Binding-site contacts:
Ligand atom O7 contacts residue ASN88 of chain 1.C at 2.7 Å (h-bond).
Ligand atom C3 contacts residue ARG221 of chain 1.C at 3.9 Å.
Ligand atom O5 contacts residue GLU87 of chain 1.C at 4.2 Å.
Ligand atom C8 contacts residue ASN65 of chain 1.C at 3.0 Å.
Ligand atom N2 contacts residue ASN88 of chain 1.C at 3.0 Å (h-bond).
Ligand atom O7 contacts residue ASN65 of chain 1.C at 3.1 Å (h-bond).
Ligand atom C7 contacts residue ASN88 of chain 1.C at 3.1 Å.
Ligand atom O4 contacts residue ASP222 of chain 1.C at 3.6 Å.
Ligand atom C8 contacts residue ASN88 of chain 1.C at 4.4 Å.
Ligand atom C1 contacts residue ASN88 of chain 1.C at 1.4 Å.
Ligand atom C7 contacts residue ARG221 of chain 1.C at 3.5 Å.
Ligand atom C2 contacts residue ASN88 of chain 1.C at 2.4 Å.
Ligand atom C6 contacts residue ARG221 of chain 1.C at 4.4 Å.
Ligand atom C4 contacts residue ASN88 of chain 1.C at 4.1 Å.
Ligand atom O6 contacts residue GLU87 of chain 1.C at 3.0 Å (salt-bridge).
Ligand atom C7 contacts residue ASN65 of chain 1.C at 3.5 Å.
Ligand atom C8 contacts residue ARG221 of chain 1.C at 4.3 Å.
Ligand atom C8 contacts residue SER137 of chain 1.C at 4.0 Å.
Ligand atom C6 contacts residue GLU87 of chain 1.C at 3.6 Å.
Ligand atom O3 contacts residue ARG221 of chain 1.C at 3.0 Å (salt-bridge).
Ligand atom C5 contacts residue ASN88 of chain 1.C at 3.6 Å.
Ligand atom C3 contacts residue ASP222 of chain 1.C at 4.5 Å.
Ligand atom C2 contacts residue ARG221 of chain 1.C at 3.5 Å.
Ligand atom O7 contacts residue GLY89 of chain 1.C at 3.7 Å.
Ligand atom N2 contacts residue ARG221 of chain 1.C at 3.5 Å (salt-bridge).
Ligand atom O3 contacts residue ASP222 of chain 1.C at 4.4 Å.
Ligand atom C8 contacts residue CYS91 of chain 1.C at 4.3 Å (hydrophobic).
Ligand atom C8 contacts residue SER135 of chain 1.C at 4.1 Å.
Ligand atom C4 contacts residue ARG221 of chain 1.C at 4.2 Å.
Ligand atom O5 contacts residue ASN88 of chain 1.C at 2.2 Å (h-bond).
Ligand atom O5 contacts residue ARG221 of chain 1.C at 4.2 Å.
Ligand atom C3 contacts residue ASN88 of chain 1.C at 3.7 Å.
Ligand atom O7 contacts residue ARG221 of chain 1.C at 3.5 Å (salt-bridge).

Sequence of chain 1.C:
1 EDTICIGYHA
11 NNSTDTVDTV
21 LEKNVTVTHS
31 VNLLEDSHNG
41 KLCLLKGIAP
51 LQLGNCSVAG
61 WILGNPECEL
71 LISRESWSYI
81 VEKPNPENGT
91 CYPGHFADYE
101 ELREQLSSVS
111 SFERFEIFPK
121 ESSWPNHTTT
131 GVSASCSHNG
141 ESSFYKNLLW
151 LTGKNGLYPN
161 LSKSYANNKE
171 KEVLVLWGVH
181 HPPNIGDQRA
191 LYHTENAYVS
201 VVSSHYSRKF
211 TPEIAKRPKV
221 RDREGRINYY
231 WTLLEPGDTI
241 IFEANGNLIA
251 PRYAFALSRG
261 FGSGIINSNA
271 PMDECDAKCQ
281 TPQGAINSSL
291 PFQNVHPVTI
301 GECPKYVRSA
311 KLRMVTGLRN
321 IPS

This small molecule binds to this protein.
Small molecule (SMILES): CC(=O)N[C@H]1[C@H](O[C@H]2[C@H](O)[C@@H](NC(C)=O)CO[C@@H]2CO)O[C@H](CO)[C@@H](O[C@@H]2O[C@H](CO)[C@@H](O)[C@H](O)[C@@H]2O)[C@@H]1O